Sequence of chain 2.A:
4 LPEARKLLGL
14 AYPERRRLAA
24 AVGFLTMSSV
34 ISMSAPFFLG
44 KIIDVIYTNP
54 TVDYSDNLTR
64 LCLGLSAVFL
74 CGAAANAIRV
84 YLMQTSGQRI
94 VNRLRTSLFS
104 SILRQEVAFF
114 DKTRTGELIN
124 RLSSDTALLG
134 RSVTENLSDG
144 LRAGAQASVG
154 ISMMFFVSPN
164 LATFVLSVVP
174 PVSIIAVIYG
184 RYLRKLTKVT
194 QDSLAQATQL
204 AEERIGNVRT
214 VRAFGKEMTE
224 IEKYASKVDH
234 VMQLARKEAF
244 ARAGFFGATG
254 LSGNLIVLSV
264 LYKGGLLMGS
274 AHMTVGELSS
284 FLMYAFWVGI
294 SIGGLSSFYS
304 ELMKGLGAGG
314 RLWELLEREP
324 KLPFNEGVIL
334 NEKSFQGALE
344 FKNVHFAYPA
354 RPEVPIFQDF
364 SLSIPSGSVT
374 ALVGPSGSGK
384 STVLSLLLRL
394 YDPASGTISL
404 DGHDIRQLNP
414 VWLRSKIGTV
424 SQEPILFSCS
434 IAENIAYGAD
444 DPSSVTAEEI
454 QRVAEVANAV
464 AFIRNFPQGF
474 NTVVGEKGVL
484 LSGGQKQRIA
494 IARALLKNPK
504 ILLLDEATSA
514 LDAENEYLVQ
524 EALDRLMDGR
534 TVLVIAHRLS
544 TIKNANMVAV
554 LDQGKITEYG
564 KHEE

A small-molecule ligand and the protein it binds are described below.
Small molecule (SMILES): Nc1ncnc2c1ncn2[C@@H]1O[C@H](CO[P](=O)(O)O[P](=O)(O)CP(=O)(O)O)[C@@H](O)[C@H]1O

Binding-site contacts:
Ligand atom N9 contacts residue TYR351 of chain 2.A at 3.8 Å.
Ligand atom C3B contacts residue MG1 of chain 2.C at 3.7 Å.
Ligand atom O1G contacts residue LYS383 of chain 2.A at 3.8 Å.
Ligand atom O3A contacts residue GLY382 of chain 2.A at 3.6 Å.
Ligand atom C3B contacts residue GLY380 of chain 2.A at 3.5 Å.
Ligand atom O2B contacts residue SER384 of chain 2.A at 2.8 Å (h-bond).
Ligand atom O2B contacts residue MG1 of chain 2.C at 2.0 Å.
Ligand atom N6 contacts residue TYR351 of chain 2.A at 3.5 Å.
Ligand atom O1B contacts residue GLY380 of chain 2.A at 3.2 Å (h-bond).
Ligand atom O3A contacts residue LYS383 of chain 2.A at 3.9 Å.
Ligand atom PB contacts residue MG1 of chain 2.C at 3.3 Å.
Ligand atom PB contacts residue GLY380 of chain 2.A at 3.8 Å.
Ligand atom C6 contacts residue TYR351 of chain 2.A at 3.4 Å (hydrophobic).
Ligand atom N1 contacts residue ALA353 of chain 2.A at 3.6 Å.
Ligand atom PG contacts residue MG1 of chain 2.C at 3.4 Å.
Ligand atom N1 contacts residue TYR351 of chain 2.A at 3.6 Å.
Ligand atom O3G contacts residue GLN425 of chain 2.A at 3.0 Å (h-bond).
Ligand atom O1G contacts residue SER379 of chain 2.A at 3.6 Å.
Ligand atom O5' contacts residue THR385 of chain 2.A at 3.9 Å.
Ligand atom N6 contacts residue TYR394 of chain 2.A at 3.6 Å.
Ligand atom O1A contacts residue SER384 of chain 2.A at 3.4 Å.
Ligand atom C2 contacts residue TYR351 of chain 2.A at 3.5 Å (hydrophobic).
Ligand atom C2 contacts residue ALA353 of chain 2.A at 3.9 Å (hydrophobic).
Ligand atom O1G contacts residue GLY380 of chain 2.A at 3.7 Å.
Ligand atom C5 contacts residue TYR351 of chain 2.A at 3.6 Å (hydrophobic).
Ligand atom O1B contacts residue GLY382 of chain 2.A at 3.3 Å (h-bond).
Ligand atom C4 contacts residue TYR351 of chain 2.A at 3.7 Å (hydrophobic).
Ligand atom O2A contacts residue LYS383 of chain 2.A at 3.8 Å.
Ligand atom O1B contacts residue SER381 of chain 2.A at 3.2 Å (h-bond).
Ligand atom C8 contacts residue TYR351 of chain 2.A at 3.7 Å (hydrophobic).
Ligand atom O2A contacts residue GLY382 of chain 2.A at 3.3 Å.
Ligand atom O4' contacts residue TYR351 of chain 2.A at 3.6 Å.
Ligand atom N6 contacts residue ASP114 of chain 2.A at 3.4 Å (salt-bridge).
Ligand atom O2A contacts residue SER384 of chain 2.A at 3.5 Å (h-bond).
Ligand atom N7 contacts residue TYR351 of chain 2.A at 3.5 Å.
Ligand atom O3G contacts residue MG1 of chain 2.C at 2.0 Å.
Ligand atom O2A contacts residue THR385 of chain 2.A at 2.6 Å (h-bond).
Ligand atom O1B contacts residue LYS383 of chain 2.A at 3.2 Å (salt-bridge).
Ligand atom O3A contacts residue GLY380 of chain 2.A at 3.9 Å.
Ligand atom O4' contacts residue ILE359 of chain 2.A at 3.6 Å.